Binding-site contacts:
Ligand atom NAC contacts residue ILE21 of chain 2.A at 2.7 Å (h-bond).
Ligand atom SAD contacts residue MET20 of chain 2.A at 4.5 Å.
Ligand atom CAH contacts residue ILE21 of chain 2.A at 4.3 Å (hydrophobic).
Ligand atom NAC contacts residue MET20 of chain 2.A at 4.1 Å.
Ligand atom CAG contacts residue ILE21 of chain 2.A at 4.1 Å (hydrophobic).
Ligand atom OAB contacts residue MET20 of chain 2.A at 3.5 Å.
Ligand atom OAB contacts residue ILE19 of chain 2.A at 4.4 Å.
Ligand atom OAB contacts residue ILE21 of chain 2.A at 3.0 Å (h-bond).
Ligand atom OAE contacts residue MET20 of chain 2.A at 3.9 Å.
Ligand atom SAD contacts residue ILE21 of chain 2.A at 3.7 Å.

Sequence of chain 2.A:
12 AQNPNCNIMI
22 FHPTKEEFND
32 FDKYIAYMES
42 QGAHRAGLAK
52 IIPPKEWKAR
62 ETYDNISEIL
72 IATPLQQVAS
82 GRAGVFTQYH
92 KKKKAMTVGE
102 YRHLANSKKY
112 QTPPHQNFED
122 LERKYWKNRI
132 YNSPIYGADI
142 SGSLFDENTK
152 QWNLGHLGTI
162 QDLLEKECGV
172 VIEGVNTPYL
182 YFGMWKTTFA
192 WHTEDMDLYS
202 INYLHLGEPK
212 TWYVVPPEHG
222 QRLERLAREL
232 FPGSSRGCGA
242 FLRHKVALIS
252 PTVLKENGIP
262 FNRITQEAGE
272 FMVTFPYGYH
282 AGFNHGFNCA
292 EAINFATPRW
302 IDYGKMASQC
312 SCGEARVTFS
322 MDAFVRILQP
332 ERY

The small molecule below binds the protein below.
Small molecule (SMILES): Cc1ccccc1S(N)(=O)=O